A protein and the small-molecule ligand that binds it are described below.
Small molecule (SMILES): O=[N+]([O-])c1ccc(O)cc1

Binding-site contacts:
Ligand atom C5 contacts residue LYS413 of chain 1.E at 3.3 Å.
Ligand atom C3 contacts residue BDP1 of chain 1.N at 3.1 Å.
Ligand atom O3 contacts residue PRO416 of chain 1.E at 4.4 Å.
Ligand atom C4 contacts residue LYS413 of chain 1.E at 4.2 Å.
Ligand atom OH contacts residue BDP1 of chain 1.N at 1.4 Å.
Ligand atom C6 contacts residue LYS413 of chain 1.E at 3.5 Å.
Ligand atom C6 contacts residue BDP1 of chain 1.N at 4.3 Å.
Ligand atom C2 contacts residue BDP1 of chain 1.N at 4.2 Å.
Ligand atom C4 contacts residue BDP1 of chain 1.N at 2.3 Å.
Ligand atom C5 contacts residue BDP1 of chain 1.N at 3.1 Å.
Ligand atom O3 contacts residue ASN415 of chain 1.E at 3.3 Å (h-bond).
Ligand atom N1 contacts residue ASN415 of chain 1.E at 4.4 Å.

Sequence of chain 1.E:
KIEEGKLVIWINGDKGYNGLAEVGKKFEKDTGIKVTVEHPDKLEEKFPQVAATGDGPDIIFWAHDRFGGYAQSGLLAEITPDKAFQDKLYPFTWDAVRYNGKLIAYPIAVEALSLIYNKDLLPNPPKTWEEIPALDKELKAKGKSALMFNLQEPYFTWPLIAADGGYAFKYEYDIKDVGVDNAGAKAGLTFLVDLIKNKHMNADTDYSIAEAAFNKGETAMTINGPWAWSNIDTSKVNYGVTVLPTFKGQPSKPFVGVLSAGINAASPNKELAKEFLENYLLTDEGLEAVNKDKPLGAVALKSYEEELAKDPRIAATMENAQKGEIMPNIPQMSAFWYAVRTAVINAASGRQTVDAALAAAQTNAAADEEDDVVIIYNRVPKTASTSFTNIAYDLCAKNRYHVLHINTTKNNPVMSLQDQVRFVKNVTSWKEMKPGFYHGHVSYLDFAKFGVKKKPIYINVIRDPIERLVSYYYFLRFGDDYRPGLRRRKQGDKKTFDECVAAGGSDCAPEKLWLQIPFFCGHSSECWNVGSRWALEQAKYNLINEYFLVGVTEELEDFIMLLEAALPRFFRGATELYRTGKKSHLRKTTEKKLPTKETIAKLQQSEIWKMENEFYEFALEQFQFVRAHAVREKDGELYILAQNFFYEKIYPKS